A small-molecule ligand and the protein it binds are described below.
Small molecule (SMILES): CC(=O)N[C@@H]1[C@@H](O[C@H]2O[C@H](CO)[C@H](O[C@H]3O[C@H](CO[C@@H]4O[C@@H](C)[C@H](O)[C@@H](O)[C@H]4O)[C@@H](O)[C@H](O)[C@H]3O)[C@H](O[C@@H]3O[C@H](CO)[C@@H](O)[C@H](O)[C@H]3NC(C)=O)[C@H]2O)[C@H](O)[C@@H](CO[C@H]2O[C@H](CO)[C@@H](O)[C@H](O)[C@H]2O)O[C@H]1O

Sequence of chain 3.A:
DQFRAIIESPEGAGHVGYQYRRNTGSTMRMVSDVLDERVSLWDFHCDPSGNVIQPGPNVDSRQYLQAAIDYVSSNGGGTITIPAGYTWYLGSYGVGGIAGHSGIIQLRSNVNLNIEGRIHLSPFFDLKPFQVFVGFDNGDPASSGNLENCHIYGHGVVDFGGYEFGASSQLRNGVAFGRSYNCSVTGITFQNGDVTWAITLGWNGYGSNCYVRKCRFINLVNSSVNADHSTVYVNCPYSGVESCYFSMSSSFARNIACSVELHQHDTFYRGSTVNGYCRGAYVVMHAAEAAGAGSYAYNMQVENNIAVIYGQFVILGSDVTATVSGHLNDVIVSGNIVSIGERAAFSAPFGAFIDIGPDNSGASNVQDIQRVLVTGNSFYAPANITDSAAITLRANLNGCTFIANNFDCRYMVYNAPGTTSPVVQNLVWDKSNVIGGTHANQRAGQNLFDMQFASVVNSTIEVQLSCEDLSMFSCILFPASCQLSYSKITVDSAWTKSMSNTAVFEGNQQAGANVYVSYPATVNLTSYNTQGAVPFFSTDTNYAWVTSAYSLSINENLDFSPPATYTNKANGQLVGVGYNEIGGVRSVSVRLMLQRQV

Binding-site contacts:
Ligand atom C6 contacts residue VAL286 of chain 3.A at 3.3 Å (hydrophobic).
Ligand atom O1 contacts residue TYR284 of chain 3.A at 3.4 Å.
Ligand atom C2 contacts residue PRO360 of chain 3.A at 3.4 Å (hydrophobic).
Ligand atom O4 contacts residue HIS103 of chain 3.A at 2.6 Å (h-bond).
Ligand atom O3 contacts residue GLY102 of chain 3.A at 3.2 Å (h-bond).
Ligand atom O2 contacts residue TYR235 of chain 3.A at 3.0 Å (h-bond).
Ligand atom O4 contacts residue GLY359 of chain 3.A at 2.9 Å (h-bond).
Ligand atom O3 contacts residue CA1 of chain 3.C at 2.4 Å.
Ligand atom C1 contacts residue GLU263 of chain 3.A at 3.2 Å.
Ligand atom N2 contacts residue ASP230 of chain 3.A at 3.0 Å (salt-bridge).
Ligand atom O4 contacts residue LEU318 of chain 3.A at 3.4 Å (h-bond).
Ligand atom O5 contacts residue GLU263 of chain 3.A at 3.3 Å (salt-bridge).
Ligand atom O4 contacts residue ASN237 of chain 3.A at 2.8 Å (h-bond).
Ligand atom C4 contacts residue HIS103 of chain 3.A at 3.3 Å.
Ligand atom C3 contacts residue CA1 of chain 3.C at 3.4 Å.
Ligand atom O3 contacts residue PRO360 of chain 3.A at 2.7 Å (h-bond).
Ligand atom O7 contacts residue TYR235 of chain 3.A at 3.2 Å.
Ligand atom O1 contacts residue SER232 of chain 3.A at 3.3 Å (h-bond).
Ligand atom C4 contacts residue PRO360 of chain 3.A at 3.2 Å (hydrophobic).
Ligand atom O6 contacts residue TYR284 of chain 3.A at 3.2 Å.
Ligand atom C6 contacts residue ASP321 of chain 3.A at 3.4 Å.
Ligand atom C2 contacts residue CA1 of chain 3.C at 3.4 Å.
Ligand atom C3 contacts residue PRO360 of chain 3.A at 3.2 Å (hydrophobic).
Ligand atom C2 contacts residue GLU263 of chain 3.A at 3.4 Å.
Ligand atom O3 contacts residue ASN206 of chain 3.A at 2.6 Å (h-bond).
Ligand atom O4 contacts residue HIS288 of chain 3.A at 2.7 Å (h-bond).
Ligand atom O6 contacts residue ASP321 of chain 3.A at 2.7 Å (salt-bridge).
Ligand atom O1 contacts residue GLU263 of chain 3.A at 2.3 Å (salt-bridge).
Ligand atom O6 contacts residue TRP199 of chain 3.A at 3.2 Å.
Ligand atom C3 contacts residue ASN206 of chain 3.A at 3.4 Å.
Ligand atom O4 contacts residue GLN133 of chain 3.A at 3.1 Å (h-bond).
Ligand atom O4 contacts residue ASN362 of chain 3.A at 3.1 Å (h-bond).
Ligand atom O3 contacts residue GLY359 of chain 3.A at 3.2 Å.
Ligand atom O2 contacts residue CA1 of chain 3.C at 2.5 Å.
Ligand atom O7 contacts residue TRP199 of chain 3.A at 3.0 Å (h-bond).
Ligand atom C1 contacts residue ASN362 of chain 3.A at 3.2 Å.
Ligand atom O3 contacts residue K1 of chain 3.E at 3.1 Å.
Ligand atom N2 contacts residue GLU291 of chain 3.A at 3.0 Å (salt-bridge).
Ligand atom O4 contacts residue GLY319 of chain 3.A at 3.3 Å.
Ligand atom O5 contacts residue HIS288 of chain 3.A at 3.4 Å.